A protein and the small-molecule ligand that binds it are described below.
Small molecule (SMILES): CC(=O)N[C@H]1[C@H](O[C@H]2[C@H](O)[C@@H](NC(C)=O)CO[C@@H]2CO)O[C@H](CO)[C@@H](O[C@@H]2O[C@H](CO[C@H]3O[C@H](CO)[C@@H](O)[C@H](O)[C@@H]3O)[C@@H](O)[C@H](O[C@H]3O[C@H](CO)[C@@H](O)[C@H](O)[C@@H]3O[C@H]3O[C@H](CO)[C@@H](O)[C@H](O)[C@@H]3O)[C@@H]2O)[C@@H]1O

Sequence of chain 1.A:
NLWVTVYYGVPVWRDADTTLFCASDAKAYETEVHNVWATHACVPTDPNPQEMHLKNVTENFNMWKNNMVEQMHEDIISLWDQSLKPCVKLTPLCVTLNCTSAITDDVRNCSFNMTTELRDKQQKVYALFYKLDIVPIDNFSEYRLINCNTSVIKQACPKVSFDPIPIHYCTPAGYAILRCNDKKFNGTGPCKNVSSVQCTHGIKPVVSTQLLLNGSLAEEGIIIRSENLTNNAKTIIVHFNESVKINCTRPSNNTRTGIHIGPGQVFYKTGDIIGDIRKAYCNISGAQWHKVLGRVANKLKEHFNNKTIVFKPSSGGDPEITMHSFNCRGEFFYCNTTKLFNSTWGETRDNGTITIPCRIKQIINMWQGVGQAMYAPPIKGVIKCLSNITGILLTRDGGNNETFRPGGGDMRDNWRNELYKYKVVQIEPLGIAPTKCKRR

Binding-site contacts:
Ligand atom C5 contacts residue THR258 of chain 1.A at 3.4 Å.
Ligand atom C1 contacts residue HIS3 of chain 1.C at 3.7 Å.
Ligand atom C2 contacts residue THR258 of chain 1.A at 4.1 Å.
Ligand atom C3 contacts residue TYR25 of chain 1.C at 4.3 Å (hydrophobic).
Ligand atom C6 contacts residue TYR25 of chain 1.C at 4.0 Å (hydrophobic).
Ligand atom O6 contacts residue GLN1 of chain 1.C at 3.4 Å (h-bond).
Ligand atom O6 contacts residue ASN259 of chain 1.A at 4.0 Å.
Ligand atom C1 contacts residue ASN256 of chain 1.A at 1.4 Å.
Ligand atom O3 contacts residue HIS3 of chain 1.C at 4.1 Å.
Ligand atom C8 contacts residue ASN28 of chain 1.C at 3.8 Å.
Ligand atom C2 contacts residue TYR25 of chain 1.C at 3.5 Å (hydrophobic).
Ligand atom O7 contacts residue ASN256 of chain 1.A at 3.8 Å.
Ligand atom N2 contacts residue TYR25 of chain 1.C at 4.1 Å.
Ligand atom O5 contacts residue ASN259 of chain 1.A at 4.0 Å.
Ligand atom O5 contacts residue TYR25 of chain 1.C at 4.1 Å.
Ligand atom O4 contacts residue TYR25 of chain 1.C at 4.3 Å.
Ligand atom O5 contacts residue ASN256 of chain 1.A at 2.4 Å (h-bond).
Ligand atom C2 contacts residue HIS3 of chain 1.C at 4.2 Å.
Ligand atom C2 contacts residue HIS3 of chain 1.C at 3.5 Å.
Ligand atom C3 contacts residue THR258 of chain 1.A at 4.2 Å.
Ligand atom C2 contacts residue ASN256 of chain 1.A at 2.5 Å.
Ligand atom C7 contacts residue TYR25 of chain 1.C at 3.8 Å (hydrophobic).
Ligand atom C7 contacts residue ASN256 of chain 1.A at 3.5 Å.
Ligand atom O2 contacts residue TYR25 of chain 1.C at 3.8 Å.
Ligand atom O5 contacts residue THR258 of chain 1.A at 3.3 Å (h-bond).
Ligand atom O2 contacts residue HIS3 of chain 1.C at 2.9 Å (h-bond).
Ligand atom C3 contacts residue HIS3 of chain 1.C at 4.0 Å.
Ligand atom C4 contacts residue ASN256 of chain 1.A at 4.3 Å.
Ligand atom C3 contacts residue ASN256 of chain 1.A at 3.8 Å.
Ligand atom C6 contacts residue GLN1 of chain 1.C at 4.1 Å.
Ligand atom C1 contacts residue THR258 of chain 1.A at 3.0 Å.
Ligand atom C5 contacts residue ASN256 of chain 1.A at 3.7 Å.
Ligand atom C4 contacts residue TYR25 of chain 1.C at 4.2 Å (hydrophobic).
Ligand atom N2 contacts residue ASN256 of chain 1.A at 2.8 Å (h-bond).
Ligand atom O3 contacts residue TYR25 of chain 1.C at 3.9 Å.
Ligand atom O3 contacts residue GLY26 of chain 1.C at 3.6 Å.
Ligand atom O7 contacts residue TYR25 of chain 1.C at 3.2 Å.
Ligand atom O5 contacts residue HIS3 of chain 1.C at 4.2 Å.
Ligand atom C8 contacts residue GLY26 of chain 1.C at 3.6 Å.
Ligand atom C8 contacts residue VAL27 of chain 1.C at 4.2 Å (hydrophobic).

Sequence of chain 1.C:
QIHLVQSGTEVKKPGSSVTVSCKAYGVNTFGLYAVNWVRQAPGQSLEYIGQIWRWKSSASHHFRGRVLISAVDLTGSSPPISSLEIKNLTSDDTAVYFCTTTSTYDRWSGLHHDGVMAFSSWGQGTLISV